Binding-site contacts:
Ligand atom F13 contacts residue GLY319 of chain 1.A at 3.4 Å.
Ligand atom C41 contacts residue TYR439 of chain 1.A at 3.5 Å (hydrophobic).
Ligand atom C3 contacts residue GLU325 of chain 1.A at 3.7 Å.
Ligand atom N1' contacts residue HEM1 of chain 1.C at 2.7 Å (h-bond).
Ligand atom C4' contacts residue GOL1 of chain 1.F at 3.5 Å.
Ligand atom C4 contacts residue HEM1 of chain 1.C at 3.7 Å.
Ligand atom N1' contacts residue GOL1 of chain 1.F at 3.8 Å.
Ligand atom C2 contacts residue GLN211 of chain 1.A at 3.1 Å.
Ligand atom F13 contacts residue PHE317 of chain 1.A at 3.4 Å.
Ligand atom N2 contacts residue HEM1 of chain 1.C at 3.5 Å (h-bond).
Ligand atom C81 contacts residue TRP38 of chain 1.B at 3.8 Å (hydrophobic).
Ligand atom N1 contacts residue HEM1 of chain 1.C at 3.4 Å (h-bond).
Ligand atom C81 contacts residue TYR439 of chain 1.A at 3.7 Å (hydrophobic).
Ligand atom C5' contacts residue H4B1 of chain 1.D at 3.8 Å.
Ligand atom C15 contacts residue HEM1 of chain 1.C at 3.4 Å.
Ligand atom C16 contacts residue HEM1 of chain 1.C at 3.8 Å.
Ligand atom C1 contacts residue HEM1 of chain 1.C at 3.7 Å.
Ligand atom C51 contacts residue TYR439 of chain 1.A at 3.4 Å (hydrophobic).
Ligand atom N1' contacts residue H4B1 of chain 1.D at 3.0 Å (h-bond).
Ligand atom C16 contacts residue GLU325 of chain 1.A at 3.1 Å.
Ligand atom C71 contacts residue HEM1 of chain 1.C at 3.6 Å.
Ligand atom C12 contacts residue VAL300 of chain 1.A at 3.7 Å (hydrophobic).
Ligand atom C5' contacts residue TRP411 of chain 1.A at 3.5 Å (hydrophobic).
Ligand atom N61 contacts residue ARG147 of chain 1.A at 3.5 Å (salt-bridge).
Ligand atom C14 contacts residue HEM1 of chain 1.C at 3.3 Å.
Ligand atom C5' contacts residue HEM1 of chain 1.C at 3.4 Å.
Ligand atom N61 contacts residue HEM1 of chain 1.C at 2.8 Å (h-bond).
Ligand atom C51 contacts residue VAL68 of chain 1.A at 3.7 Å (hydrophobic).
Ligand atom C13 contacts residue HEM1 of chain 1.C at 3.8 Å.
Ligand atom C2' contacts residue HEM1 of chain 1.C at 3.4 Å.
Ligand atom F13 contacts residue SER318 of chain 1.A at 3.6 Å.
Ligand atom C61 contacts residue TYR439 of chain 1.A at 3.6 Å (hydrophobic).
Ligand atom C5' contacts residue GOL1 of chain 1.F at 3.5 Å.
Ligand atom F13 contacts residue PRO298 of chain 1.A at 3.8 Å.
Ligand atom C21 contacts residue HEM1 of chain 1.C at 3.6 Å.
Ligand atom C1 contacts residue GLN211 of chain 1.A at 3.7 Å.
Ligand atom C61 contacts residue HEM1 of chain 1.C at 3.5 Å.
Ligand atom F13 contacts residue HEM1 of chain 1.C at 3.4 Å.
Ligand atom N11 contacts residue HEM1 of chain 1.C at 2.7 Å (h-bond).
Ligand atom C15 contacts residue TRP320 of chain 1.A at 3.4 Å (hydrophobic).

This small molecule binds to this protein.
Small molecule (SMILES): Cc1cc(N)nc(C[C@@H]2CNC[C@@H]2NCCNCCc2cccc(F)c2)c1

Sequence of chain 1.B:
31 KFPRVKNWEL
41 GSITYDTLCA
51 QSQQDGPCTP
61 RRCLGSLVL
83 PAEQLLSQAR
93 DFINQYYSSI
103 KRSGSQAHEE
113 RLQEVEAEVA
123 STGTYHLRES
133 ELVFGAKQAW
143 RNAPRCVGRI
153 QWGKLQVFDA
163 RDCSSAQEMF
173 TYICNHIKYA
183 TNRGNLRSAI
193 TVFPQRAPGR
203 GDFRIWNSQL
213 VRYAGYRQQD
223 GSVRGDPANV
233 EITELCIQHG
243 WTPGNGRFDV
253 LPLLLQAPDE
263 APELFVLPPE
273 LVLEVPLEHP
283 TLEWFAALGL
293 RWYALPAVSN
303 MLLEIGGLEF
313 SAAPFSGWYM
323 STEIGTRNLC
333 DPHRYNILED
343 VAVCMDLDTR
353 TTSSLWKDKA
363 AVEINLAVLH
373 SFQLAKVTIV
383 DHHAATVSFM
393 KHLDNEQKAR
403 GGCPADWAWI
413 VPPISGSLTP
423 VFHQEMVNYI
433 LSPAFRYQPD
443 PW

Sequence of chain 1.A:
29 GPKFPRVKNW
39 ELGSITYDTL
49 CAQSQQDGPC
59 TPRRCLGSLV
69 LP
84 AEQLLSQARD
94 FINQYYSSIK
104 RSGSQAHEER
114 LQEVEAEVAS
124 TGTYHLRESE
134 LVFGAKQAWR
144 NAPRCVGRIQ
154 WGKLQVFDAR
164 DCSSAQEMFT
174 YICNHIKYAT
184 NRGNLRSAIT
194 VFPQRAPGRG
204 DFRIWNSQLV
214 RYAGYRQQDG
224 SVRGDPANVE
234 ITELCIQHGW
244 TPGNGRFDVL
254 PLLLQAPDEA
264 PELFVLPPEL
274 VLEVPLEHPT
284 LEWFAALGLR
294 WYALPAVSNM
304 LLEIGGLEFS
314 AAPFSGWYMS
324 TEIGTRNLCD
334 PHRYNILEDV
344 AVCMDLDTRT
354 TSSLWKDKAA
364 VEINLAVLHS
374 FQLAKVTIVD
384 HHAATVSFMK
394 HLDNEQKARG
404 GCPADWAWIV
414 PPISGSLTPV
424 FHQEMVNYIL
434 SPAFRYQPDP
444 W